This small molecule binds to this protein.
Small molecule (SMILES): C[C@H]1N[C@@H]2[C@@H](O)[C@H](O)[C@@H](CO)O[C@@H]2S1

Binding-site contacts:
Ligand atom O4 contacts residue TRP329 of chain 1.A at 3.3 Å.
Ligand atom C1 contacts residue TYR280 of chain 1.A at 4.2 Å (hydrophobic).
Ligand atom O3 contacts residue TRP329 of chain 1.A at 4.2 Å.
Ligand atom N2 contacts residue ASP182 of chain 1.A at 2.7 Å (salt-bridge).
Ligand atom C5 contacts residue ASP331 of chain 1.A at 4.1 Å.
Ligand atom C6 contacts residue ILE282 of chain 1.A at 3.6 Å (hydrophobic).
Ligand atom C2 contacts residue ASP182 of chain 1.A at 3.9 Å.
Ligand atom S1 contacts residue TRP250 of chain 1.A at 3.7 Å.
Ligand atom S1 contacts residue TYR280 of chain 1.A at 3.1 Å (h-bond).
Ligand atom C8 contacts residue TRP250 of chain 1.A at 3.5 Å (hydrophobic).
Ligand atom C1 contacts residue GLU183 of chain 1.A at 4.0 Å.
Ligand atom C3 contacts residue ARG19 of chain 1.A at 4.1 Å.
Ligand atom C5 contacts residue TRP329 of chain 1.A at 3.7 Å (hydrophobic).
Ligand atom O3 contacts residue ARG19 of chain 1.A at 2.9 Å (salt-bridge).
Ligand atom O6 contacts residue ILE282 of chain 1.A at 3.5 Å.
Ligand atom C8 contacts residue TRP329 of chain 1.A at 4.2 Å (hydrophobic).
Ligand atom O3 contacts residue HIS120 of chain 1.A at 3.4 Å.
Ligand atom C4 contacts residue ARG19 of chain 1.A at 3.9 Å.
Ligand atom C8 contacts residue PHE227 of chain 1.A at 3.6 Å (hydrophobic).
Ligand atom C7 contacts residue ASP182 of chain 1.A at 3.4 Å.
Ligand atom C1 contacts residue TRP250 of chain 1.A at 3.6 Å (hydrophobic).
Ligand atom C2 contacts residue GLU183 of chain 1.A at 3.3 Å.
Ligand atom S1 contacts residue TRP329 of chain 1.A at 3.6 Å.
Ligand atom C6 contacts residue ASP331 of chain 1.A at 3.4 Å.
Ligand atom O6 contacts residue ASP331 of chain 1.A at 2.6 Å (salt-bridge).
Ligand atom O4 contacts residue ARG19 of chain 1.A at 2.7 Å (salt-bridge).
Ligand atom C7 contacts residue TRP329 of chain 1.A at 3.6 Å (hydrophobic).
Ligand atom O3 contacts residue GLU183 of chain 1.A at 3.8 Å.
Ligand atom C8 contacts residue ASP182 of chain 1.A at 3.4 Å.
Ligand atom C4 contacts residue ASP331 of chain 1.A at 3.5 Å.
Ligand atom O4 contacts residue ASP331 of chain 1.A at 2.6 Å (salt-bridge).
Ligand atom C6 contacts residue TRP329 of chain 1.A at 3.9 Å (hydrophobic).
Ligand atom C3 contacts residue TRP329 of chain 1.A at 3.9 Å (hydrophobic).
Ligand atom O5 contacts residue TYR280 of chain 1.A at 3.8 Å.
Ligand atom N2 contacts residue GLU183 of chain 1.A at 3.5 Å (salt-bridge).
Ligand atom C3 contacts residue GLU183 of chain 1.A at 4.1 Å.
Ligand atom O5 contacts residue TRP250 of chain 1.A at 4.2 Å.
Ligand atom N2 contacts residue TRP250 of chain 1.A at 4.2 Å.
Ligand atom O3 contacts residue ASP182 of chain 1.A at 4.0 Å.
Ligand atom C4 contacts residue TRP329 of chain 1.A at 4.0 Å (hydrophobic).

Sequence of chain 1.A:
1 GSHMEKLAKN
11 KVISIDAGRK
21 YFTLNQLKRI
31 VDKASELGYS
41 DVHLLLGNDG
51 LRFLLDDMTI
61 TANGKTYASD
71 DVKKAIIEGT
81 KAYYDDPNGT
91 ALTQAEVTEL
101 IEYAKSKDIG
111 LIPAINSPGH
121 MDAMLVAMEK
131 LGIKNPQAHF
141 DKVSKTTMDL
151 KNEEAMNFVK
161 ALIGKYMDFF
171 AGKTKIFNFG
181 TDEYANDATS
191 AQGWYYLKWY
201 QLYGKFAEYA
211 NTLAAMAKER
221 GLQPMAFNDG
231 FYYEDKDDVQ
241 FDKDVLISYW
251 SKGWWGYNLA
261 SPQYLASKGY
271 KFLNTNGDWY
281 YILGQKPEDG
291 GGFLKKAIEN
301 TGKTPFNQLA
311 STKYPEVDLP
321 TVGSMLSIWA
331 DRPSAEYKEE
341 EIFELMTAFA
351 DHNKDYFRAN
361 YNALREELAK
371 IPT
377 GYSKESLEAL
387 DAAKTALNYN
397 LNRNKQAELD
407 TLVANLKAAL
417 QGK